Binding-site contacts:
Ligand atom C8 contacts residue ASP373 of chain 1.A at 3.5 Å.
Ligand atom C1 contacts residue ASN375 of chain 1.A at 1.7 Å.
Ligand atom O5 contacts residue ASN375 of chain 1.A at 2.7 Å (h-bond).
Ligand atom C3 contacts residue ASN375 of chain 1.A at 3.9 Å.
Ligand atom C5 contacts residue ASN375 of chain 1.A at 4.0 Å.
Ligand atom C2 contacts residue ASN375 of chain 1.A at 2.5 Å.
Ligand atom C7 contacts residue ASP373 of chain 1.A at 4.4 Å.
Ligand atom N2 contacts residue ASP373 of chain 1.A at 4.2 Å.
Ligand atom N2 contacts residue ASN375 of chain 1.A at 2.8 Å (h-bond).
Ligand atom O7 contacts residue ASN375 of chain 1.A at 4.2 Å.
Ligand atom C4 contacts residue ASN375 of chain 1.A at 4.5 Å.
Ligand atom C8 contacts residue ASN375 of chain 1.A at 4.5 Å.
Ligand atom C7 contacts residue ASN375 of chain 1.A at 3.7 Å.
Ligand atom C8 contacts residue LEU374 of chain 1.A at 3.7 Å (hydrophobic).

Sequence of chain 1.A:
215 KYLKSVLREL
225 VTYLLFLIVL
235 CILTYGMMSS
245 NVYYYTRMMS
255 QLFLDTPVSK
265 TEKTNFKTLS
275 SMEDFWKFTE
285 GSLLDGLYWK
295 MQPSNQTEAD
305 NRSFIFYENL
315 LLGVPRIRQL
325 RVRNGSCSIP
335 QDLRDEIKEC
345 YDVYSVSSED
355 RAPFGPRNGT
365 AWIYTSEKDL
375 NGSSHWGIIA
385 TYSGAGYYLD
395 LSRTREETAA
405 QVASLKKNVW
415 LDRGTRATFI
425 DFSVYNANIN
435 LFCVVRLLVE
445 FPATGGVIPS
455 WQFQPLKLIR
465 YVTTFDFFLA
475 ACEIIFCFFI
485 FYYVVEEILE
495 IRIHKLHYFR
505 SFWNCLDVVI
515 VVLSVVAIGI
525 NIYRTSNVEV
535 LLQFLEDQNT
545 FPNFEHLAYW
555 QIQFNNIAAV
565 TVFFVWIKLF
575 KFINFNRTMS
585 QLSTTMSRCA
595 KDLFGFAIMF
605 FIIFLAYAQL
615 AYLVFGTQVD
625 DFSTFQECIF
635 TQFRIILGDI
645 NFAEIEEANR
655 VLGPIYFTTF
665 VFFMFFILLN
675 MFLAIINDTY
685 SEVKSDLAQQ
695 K

The protein below binds the small molecule below.
Small molecule (SMILES): CC(=O)N[C@H]1[C@H](O[C@H]2[C@H](O)[C@@H](NC(C)=O)CO[C@@H]2CO)O[C@H](CO)[C@@H](O)[C@@H]1O